A protein and the small-molecule ligand that binds it are described below.
Small molecule (SMILES): CC[C@H](C)[C@H](NC(=O)[C@@H](N)CCCCN)C(=O)N[C@@H](CC(C)C)C(=O)N[C@@H](CC1=NC=NC1)C(=O)N[C@@H](CCCN=C(N)N)C(=O)N[C@@H](CC(C)C)C(=O)N[C@@H](CC(C)C)C(=O)N[C@@H](CCC(N)=O)C(=O)N[C@H](C=O)CC(=O)O

Sequence of chain 1.B:
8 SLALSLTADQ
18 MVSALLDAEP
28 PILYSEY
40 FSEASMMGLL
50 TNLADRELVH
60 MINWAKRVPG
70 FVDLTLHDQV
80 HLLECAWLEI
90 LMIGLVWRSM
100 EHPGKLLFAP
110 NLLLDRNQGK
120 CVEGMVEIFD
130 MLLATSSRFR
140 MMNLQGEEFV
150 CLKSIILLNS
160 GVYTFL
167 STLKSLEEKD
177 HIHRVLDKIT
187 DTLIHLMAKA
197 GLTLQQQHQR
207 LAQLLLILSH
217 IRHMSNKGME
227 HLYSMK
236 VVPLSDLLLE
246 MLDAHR

Binding-site contacts:
Ligand atom CD1 contacts residue GLU245 of chain 1.B at 3.9 Å.
Ligand atom CG1 contacts residue GLU245 of chain 1.B at 3.3 Å.
Ligand atom CD1 contacts residue ILE61 of chain 1.B at 3.6 Å (hydrophobic).
Ligand atom CD2 contacts residue GLU83 of chain 1.B at 3.6 Å.
Ligand atom CB contacts residue ILE61 of chain 1.B at 3.7 Å (hydrophobic).
Ligand atom CD2 contacts residue VAL79 of chain 1.B at 3.6 Å (hydrophobic).
Ligand atom CD2 contacts residue ILE61 of chain 1.B at 3.6 Å (hydrophobic).
Ligand atom CD2 contacts residue GLN78 of chain 1.B at 3.9 Å.
Ligand atom CD contacts residue LEU75 of chain 1.B at 3.7 Å (hydrophobic).
Ligand atom CD2 contacts residue LEU82 of chain 1.B at 3.8 Å (hydrophobic).
Ligand atom C contacts residue ILE61 of chain 1.B at 4.0 Å (hydrophobic).
Ligand atom CB contacts residue LEU242 of chain 1.B at 4.0 Å (hydrophobic).
Ligand atom NZ contacts residue GLU83 of chain 1.B at 2.8 Å (salt-bridge).
Ligand atom CA contacts residue GLU245 of chain 1.B at 4.0 Å.
Ligand atom CD1 contacts residue LEU242 of chain 1.B at 3.7 Å (hydrophobic).
Ligand atom C contacts residue GLU245 of chain 1.B at 3.9 Å.
Ligand atom CD2 contacts residue VAL79 of chain 1.B at 3.9 Å (hydrophobic).
Ligand atom CE contacts residue GLU83 of chain 1.B at 3.7 Å.
Ligand atom CB contacts residue GLU245 of chain 1.B at 3.4 Å.
Ligand atom CG contacts residue VAL79 of chain 1.B at 4.1 Å (hydrophobic).
Ligand atom NZ contacts residue VAL79 of chain 1.B at 4.0 Å.
Ligand atom CD1 contacts residue GLN78 of chain 1.B at 3.8 Å.
Ligand atom CG2 contacts residue LEU242 of chain 1.B at 3.8 Å (hydrophobic).
Ligand atom O contacts residue LYS65 of chain 1.B at 3.3 Å.
Ligand atom OE1 contacts residue LEU75 of chain 1.B at 3.6 Å.
Ligand atom CD1 contacts residue LEU82 of chain 1.B at 4.0 Å (hydrophobic).
Ligand atom CE1 contacts residue VAL79 of chain 1.B at 3.9 Å (hydrophobic).
Ligand atom NE2 contacts residue VAL79 of chain 1.B at 3.8 Å.
Ligand atom N contacts residue ILE61 of chain 1.B at 4.1 Å.
Ligand atom N contacts residue GLU245 of chain 1.B at 3.0 Å (salt-bridge).
Ligand atom CA contacts residue ILE61 of chain 1.B at 4.0 Å (hydrophobic).
Ligand atom CA contacts residue GLU245 of chain 1.B at 3.7 Å.
Ligand atom CD1 contacts residue VAL79 of chain 1.B at 3.6 Å (hydrophobic).
Ligand atom ND1 contacts residue VAL79 of chain 1.B at 4.1 Å.
Ligand atom CD1 contacts residue ASP241 of chain 1.B at 3.7 Å.
Ligand atom O contacts residue ILE61 of chain 1.B at 3.9 Å.
Ligand atom CG contacts residue LEU75 of chain 1.B at 3.6 Å (hydrophobic).
Ligand atom CD2 contacts residue MET246 of chain 1.B at 3.9 Å (hydrophobic).
Ligand atom CD1 contacts residue LEU242 of chain 1.B at 3.6 Å (hydrophobic).
Ligand atom CB contacts residue GLU245 of chain 1.B at 3.7 Å.